Sequence of chain 1.C:
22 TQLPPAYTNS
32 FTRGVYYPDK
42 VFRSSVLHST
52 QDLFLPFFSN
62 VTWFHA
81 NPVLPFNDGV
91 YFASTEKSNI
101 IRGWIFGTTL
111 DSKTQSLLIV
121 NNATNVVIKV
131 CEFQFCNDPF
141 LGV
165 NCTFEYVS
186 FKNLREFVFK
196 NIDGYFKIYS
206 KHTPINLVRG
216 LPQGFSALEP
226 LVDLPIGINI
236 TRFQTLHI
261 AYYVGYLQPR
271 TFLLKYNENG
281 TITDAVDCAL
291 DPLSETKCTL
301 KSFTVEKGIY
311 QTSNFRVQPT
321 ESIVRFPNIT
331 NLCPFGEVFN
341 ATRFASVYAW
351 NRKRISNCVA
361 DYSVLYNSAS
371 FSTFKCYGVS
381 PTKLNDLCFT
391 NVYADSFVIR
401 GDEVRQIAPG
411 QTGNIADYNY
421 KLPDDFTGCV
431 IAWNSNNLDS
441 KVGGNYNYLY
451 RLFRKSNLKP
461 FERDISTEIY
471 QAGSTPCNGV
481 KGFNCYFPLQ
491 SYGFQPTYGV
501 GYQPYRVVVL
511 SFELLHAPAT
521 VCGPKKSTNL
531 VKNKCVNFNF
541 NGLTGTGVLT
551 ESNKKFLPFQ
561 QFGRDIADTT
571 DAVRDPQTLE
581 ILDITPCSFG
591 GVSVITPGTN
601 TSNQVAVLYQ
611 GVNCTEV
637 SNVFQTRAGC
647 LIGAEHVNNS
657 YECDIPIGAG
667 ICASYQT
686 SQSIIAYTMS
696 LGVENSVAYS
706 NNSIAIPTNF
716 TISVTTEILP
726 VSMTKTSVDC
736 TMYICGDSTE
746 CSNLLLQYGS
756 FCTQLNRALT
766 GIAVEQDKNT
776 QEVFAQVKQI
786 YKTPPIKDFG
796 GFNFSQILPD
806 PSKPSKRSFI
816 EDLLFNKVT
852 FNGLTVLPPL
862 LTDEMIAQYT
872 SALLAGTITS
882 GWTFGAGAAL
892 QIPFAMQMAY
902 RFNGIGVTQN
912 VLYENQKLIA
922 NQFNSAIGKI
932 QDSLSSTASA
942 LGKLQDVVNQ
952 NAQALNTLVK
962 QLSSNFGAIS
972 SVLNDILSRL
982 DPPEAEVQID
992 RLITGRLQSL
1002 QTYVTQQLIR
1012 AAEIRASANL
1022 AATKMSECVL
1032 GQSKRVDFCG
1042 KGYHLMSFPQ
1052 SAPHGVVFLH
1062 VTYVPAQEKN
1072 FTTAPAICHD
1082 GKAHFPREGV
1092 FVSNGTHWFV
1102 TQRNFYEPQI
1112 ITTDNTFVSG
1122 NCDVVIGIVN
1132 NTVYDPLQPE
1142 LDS

Binding-site contacts:
Ligand atom O7 contacts residue ASN61 of chain 1.C at 4.1 Å.
Ligand atom C3 contacts residue ASN61 of chain 1.C at 3.8 Å.
Ligand atom C5 contacts residue TYR28 of chain 1.C at 4.0 Å (hydrophobic).
Ligand atom O6 contacts residue TYR28 of chain 1.C at 4.0 Å.
Ligand atom N2 contacts residue ASN61 of chain 1.C at 2.9 Å (h-bond).
Ligand atom C4 contacts residue ASN61 of chain 1.C at 4.2 Å.
Ligand atom C2 contacts residue ASN61 of chain 1.C at 2.5 Å.
Ligand atom C1 contacts residue TYR28 of chain 1.C at 3.7 Å (hydrophobic).
Ligand atom C1 contacts residue ASN61 of chain 1.C at 1.4 Å.
Ligand atom C6 contacts residue TYR28 of chain 1.C at 3.9 Å (hydrophobic).
Ligand atom O5 contacts residue TYR28 of chain 1.C at 3.6 Å.
Ligand atom C7 contacts residue ASN61 of chain 1.C at 3.7 Å.
Ligand atom O5 contacts residue ASN61 of chain 1.C at 2.4 Å (h-bond).
Ligand atom C8 contacts residue ASN61 of chain 1.C at 4.0 Å.
Ligand atom C5 contacts residue ASN61 of chain 1.C at 3.7 Å.

The small molecule below binds the protein below.
Small molecule (SMILES): CC(=O)N[C@@H]1[C@@H](O)[C@H](O)[C@@H](CO)O[C@H]1O